Sequence of chain 1.A:
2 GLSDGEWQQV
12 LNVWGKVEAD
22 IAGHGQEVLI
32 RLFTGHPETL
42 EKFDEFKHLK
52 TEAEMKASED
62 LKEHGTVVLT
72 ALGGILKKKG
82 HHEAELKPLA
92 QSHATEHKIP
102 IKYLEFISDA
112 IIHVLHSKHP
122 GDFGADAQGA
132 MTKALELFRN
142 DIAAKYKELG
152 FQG

Binding-site contacts:
Ligand atom C16 contacts residue LEU90 of chain 1.A at 3.8 Å (hydrophobic).
Ligand atom C7 contacts residue LEU105 of chain 1.A at 3.8 Å (hydrophobic).
Ligand atom N1 contacts residue HIS94 of chain 1.A at 3.1 Å (h-bond).
Ligand atom C26 contacts residue PHE44 of chain 1.A at 3.7 Å (hydrophobic).
Ligand atom C1 contacts residue VAL69 of chain 1.A at 3.7 Å (hydrophobic).
Ligand atom O contacts residue LEU90 of chain 1.A at 3.6 Å.
Ligand atom C12 contacts residue HIS65 of chain 1.A at 3.6 Å.
Ligand atom C13 contacts residue HIS98 of chain 1.A at 3.7 Å.
Ligand atom C11 contacts residue PHE44 of chain 1.A at 3.5 Å (hydrophobic).
Ligand atom C8 contacts residue ILE100 of chain 1.A at 3.8 Å (hydrophobic).
Ligand atom O contacts residue SER93 of chain 1.A at 2.7 Å (h-bond).
Ligand atom N contacts residue HIS65 of chain 1.A at 3.7 Å.
Ligand atom N2 contacts residue HIS94 of chain 1.A at 3.2 Å (h-bond).
Ligand atom C15 contacts residue VAL69 of chain 1.A at 3.8 Å (hydrophobic).
Ligand atom N3 contacts residue HIS94 of chain 1.A at 3.2 Å (h-bond).
Ligand atom C14 contacts residue HIS65 of chain 1.A at 3.6 Å.
Ligand atom C10 contacts residue ILE100 of chain 1.A at 3.7 Å (hydrophobic).
Ligand atom C22 contacts residue SER93 of chain 1.A at 3.6 Å.
Ligand atom C14 contacts residue HIS94 of chain 1.A at 3.7 Å.
Ligand atom C10 contacts residue PHE44 of chain 1.A at 3.2 Å (hydrophobic).
Ligand atom N contacts residue HIS94 of chain 1.A at 3.2 Å (h-bond).
Ligand atom C22 contacts residue HIS98 of chain 1.A at 3.6 Å.
Ligand atom C13 contacts residue HIS65 of chain 1.A at 3.5 Å.
Ligand atom ZN contacts residue HIS94 of chain 1.A at 2.1 Å.
Ligand atom C23 contacts residue VAL68 of chain 1.A at 3.6 Å (hydrophobic).
Ligand atom C12 contacts residue HIS98 of chain 1.A at 3.8 Å.
Ligand atom C26 contacts residue LYS43 of chain 1.A at 3.3 Å.
Ligand atom O1 contacts residue HIS98 of chain 1.A at 2.6 Å (h-bond).
Ligand atom C2 contacts residue VAL69 of chain 1.A at 3.8 Å (hydrophobic).
Ligand atom C contacts residue VAL69 of chain 1.A at 3.5 Å (hydrophobic).
Ligand atom C18 contacts residue VAL68 of chain 1.A at 3.8 Å (hydrophobic).
Ligand atom C17 contacts residue VAL69 of chain 1.A at 3.9 Å (hydrophobic).
Ligand atom O1 contacts residue SER93 of chain 1.A at 3.8 Å.
Ligand atom C27 contacts residue HIS98 of chain 1.A at 3.3 Å.
Ligand atom C24 contacts residue HIS98 of chain 1.A at 3.7 Å.
Ligand atom C25 contacts residue PHE44 of chain 1.A at 3.5 Å (hydrophobic).
Ligand atom O contacts residue HIS94 of chain 1.A at 3.8 Å.
Ligand atom C4 contacts residue LEU105 of chain 1.A at 3.5 Å (hydrophobic).
Ligand atom C7 contacts residue TYR104 of chain 1.A at 3.3 Å (hydrophobic).
Ligand atom C9 contacts residue PHE44 of chain 1.A at 3.8 Å (hydrophobic).

The protein below binds the small molecule below.
Small molecule (SMILES): CC1=CC2=N3->[Zn]45<-N6=C(C=c7cc(C)c(n74)=C2)C(C)=C(CCC(=O)O)C6=Cc2c(CCC(=O)O)c(C)c(n25)C=C13